Binding-site contacts:
Ligand atom CAS contacts residue SER63 of chain 3.A at 3.4 Å.
Ligand atom CAA contacts residue ILE107 of chain 3.A at 4.2 Å (hydrophobic).
Ligand atom CAP contacts residue LYS109 of chain 3.A at 3.5 Å.
Ligand atom CAC contacts residue ARG36 of chain 3.A at 3.9 Å.
Ligand atom NAM contacts residue PRO1 of chain 3.A at 2.7 Å (h-bond).
Ligand atom OAQ contacts residue LYS109 of chain 3.A at 3.2 Å (salt-bridge).
Ligand atom CAJ contacts residue ILE107 of chain 3.A at 4.1 Å (hydrophobic).
Ligand atom OAU contacts residue LYS32 of chain 3.A at 4.2 Å.
Ligand atom CAB contacts residue LYS109 of chain 3.A at 4.2 Å.
Ligand atom NAM contacts residue ARG36 of chain 3.A at 3.5 Å (salt-bridge).
Ligand atom OAQ contacts residue ARG36 of chain 3.A at 2.6 Å (salt-bridge).
Ligand atom CAF contacts residue MET114 of chain 3.A at 3.6 Å (hydrophobic).
Ligand atom CAO contacts residue ARG36 of chain 3.A at 3.9 Å.
Ligand atom CAK contacts residue ILE64 of chain 3.A at 4.0 Å (hydrophobic).
Ligand atom OAH contacts residue MET114 of chain 3.A at 4.0 Å.
Ligand atom CAS contacts residue ILE64 of chain 3.A at 3.6 Å (hydrophobic).
Ligand atom OAT contacts residue LYS32 of chain 3.A at 3.3 Å (salt-bridge).
Ligand atom OAU contacts residue ILE64 of chain 3.A at 3.8 Å.
Ligand atom CAK contacts residue ILE107 of chain 3.A at 4.0 Å (hydrophobic).
Ligand atom CAP contacts residue ARG36 of chain 3.A at 3.8 Å.
Ligand atom OAU contacts residue SER63 of chain 3.A at 2.6 Å (h-bond).
Ligand atom OAR contacts residue LEU96 of chain 1.A at 4.1 Å.
Ligand atom CAN contacts residue PRO1 of chain 3.A at 3.6 Å (hydrophobic).
Ligand atom CAB contacts residue ILE107 of chain 3.A at 3.8 Å (hydrophobic).
Ligand atom CAD contacts residue ARG36 of chain 3.A at 3.9 Å.
Ligand atom OAU contacts residue SER62 of chain 3.A at 4.2 Å.
Ligand atom NAM contacts residue PHE2 of chain 3.A at 4.2 Å.
Ligand atom OAT contacts residue SER63 of chain 3.A at 3.3 Å (h-bond).
Ligand atom CAS contacts residue PRO1 of chain 3.A at 3.6 Å (hydrophobic).
Ligand atom OAR contacts residue LYS109 of chain 3.A at 2.9 Å (salt-bridge).
Ligand atom OAU contacts residue PRO1 of chain 3.A at 2.8 Å (h-bond).
Ligand atom CAL contacts residue PRO1 of chain 3.A at 3.6 Å (hydrophobic).
Ligand atom CAC contacts residue ILE107 of chain 3.A at 4.1 Å (hydrophobic).
Ligand atom OAT contacts residue ILE64 of chain 3.A at 3.0 Å (h-bond).
Ligand atom OAH contacts residue SER104 of chain 3.A at 3.7 Å.
Ligand atom CAD contacts residue ILE64 of chain 3.A at 4.1 Å (hydrophobic).
Ligand atom CAJ contacts residue ARG36 of chain 3.A at 4.1 Å.
Ligand atom CAN contacts residue ARG36 of chain 3.A at 3.3 Å.
Ligand atom CAS contacts residue LYS32 of chain 3.A at 4.2 Å.
Ligand atom CAA contacts residue LYS109 of chain 3.A at 4.3 Å.

Sequence of chain 1.A:
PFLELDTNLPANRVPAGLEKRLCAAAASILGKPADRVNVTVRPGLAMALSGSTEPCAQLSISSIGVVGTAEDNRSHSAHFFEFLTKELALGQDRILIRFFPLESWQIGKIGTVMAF

Sequence of chain 3.A:
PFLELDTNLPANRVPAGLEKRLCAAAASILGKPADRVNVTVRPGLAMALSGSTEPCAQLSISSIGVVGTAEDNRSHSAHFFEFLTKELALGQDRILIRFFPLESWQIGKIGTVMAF

This protein binds this small molecule.
Small molecule (SMILES): O=C(O)c1cccc(-c2cc(C(=O)O)ncc2C(=O)O)c1